Binding-site contacts:
Ligand atom OXT contacts residue THR39 of chain 1.A at 4.1 Å.
Ligand atom O contacts residue THR39 of chain 1.A at 4.3 Å.
Ligand atom N contacts residue PHE157 of chain 1.A at 4.1 Å.
Ligand atom C contacts residue LEU146 of chain 1.A at 4.5 Å (hydrophobic).
Ligand atom N contacts residue THR39 of chain 1.A at 4.5 Å.
Ligand atom O contacts residue PHE67 of chain 1.A at 2.8 Å (h-bond).
Ligand atom N contacts residue PRO38 of chain 1.A at 3.9 Å.
Ligand atom C contacts residue PHE67 of chain 1.A at 3.8 Å (hydrophobic).
Ligand atom O contacts residue VAL142 of chain 1.A at 3.4 Å.
Ligand atom OXT contacts residue LEU146 of chain 1.A at 3.6 Å.
Ligand atom C contacts residue MET40 of chain 1.A at 4.5 Å (hydrophobic).
Ligand atom CB contacts residue MET40 of chain 1.A at 3.9 Å (hydrophobic).
Ligand atom C contacts residue VAL142 of chain 1.A at 3.7 Å (hydrophobic).
Ligand atom OXT contacts residue PRO38 of chain 1.A at 3.7 Å.
Ligand atom OXT contacts residue PHE67 of chain 1.A at 4.3 Å.
Ligand atom C contacts residue THR39 of chain 1.A at 4.4 Å.
Ligand atom CA contacts residue MET40 of chain 1.A at 4.3 Å (hydrophobic).
Ligand atom OXT contacts residue VAL142 of chain 1.A at 3.9 Å.
Ligand atom O contacts residue MET40 of chain 1.A at 4.5 Å.

The small molecule below binds the protein below.
Small molecule (SMILES): NCCC(=O)O

Sequence of chain 1.A:
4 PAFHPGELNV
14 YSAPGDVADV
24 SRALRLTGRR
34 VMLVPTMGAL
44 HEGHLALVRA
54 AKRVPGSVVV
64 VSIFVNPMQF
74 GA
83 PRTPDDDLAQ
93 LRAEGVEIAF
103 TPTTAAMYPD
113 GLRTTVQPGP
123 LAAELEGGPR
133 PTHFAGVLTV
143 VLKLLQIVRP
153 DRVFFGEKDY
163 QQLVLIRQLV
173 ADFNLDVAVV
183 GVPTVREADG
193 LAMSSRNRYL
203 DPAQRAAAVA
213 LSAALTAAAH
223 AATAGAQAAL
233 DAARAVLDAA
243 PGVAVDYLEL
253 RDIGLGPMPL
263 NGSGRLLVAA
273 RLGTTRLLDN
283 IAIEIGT